The protein below binds the small molecule below.
Small molecule (SMILES): OC[C@@H]1[C@@H](O)[C@@H](O)CN1Cc1csc2c(O)ncnc12

Binding-site contacts:
Ligand atom O3' contacts residue THR140 of chain 2.A at 3.0 Å (h-bond).
Ligand atom O5' contacts residue TRS1 of chain 2.J at 0.6 Å (h-bond).
Ligand atom O2' contacts residue ASP264 of chain 2.A at 2.9 Å (salt-bridge).
Ligand atom N3 contacts residue TRP86 of chain 2.A at 3.4 Å.
Ligand atom C2' contacts residue ASP17 of chain 2.A at 3.0 Å.
Ligand atom C4' contacts residue TRS1 of chain 2.J at 0.8 Å.
Ligand atom C4 contacts residue TRP86 of chain 2.A at 3.3 Å (hydrophobic).
Ligand atom O2' contacts residue ASP18 of chain 2.A at 3.2 Å (salt-bridge).
Ligand atom O3' contacts residue CA1 of chain 2.B at 2.7 Å.
Ligand atom O3' contacts residue ASP264 of chain 2.A at 2.4 Å (salt-bridge).
Ligand atom C5' contacts residue TRS1 of chain 2.J at 0.7 Å.
Ligand atom C9 contacts residue TRS1 of chain 2.J at 2.4 Å.
Ligand atom C3' contacts residue NI1 of chain 2.G at 1.8 Å.
Ligand atom C7 contacts residue TRS1 of chain 2.J at 1.2 Å.
Ligand atom O5' contacts residue GLU187 of chain 2.A at 2.4 Å (salt-bridge).
Ligand atom C1' contacts residue TRS1 of chain 2.J at 1.7 Å.
Ligand atom C1' contacts residue ASP43 of chain 2.A at 3.4 Å.
Ligand atom O3' contacts residue ASN189 of chain 2.A at 3.2 Å (h-bond).
Ligand atom O2' contacts residue ASP17 of chain 2.A at 2.5 Å (salt-bridge).
Ligand atom N3 contacts residue ASP43 of chain 2.A at 2.8 Å (salt-bridge).
Ligand atom O3' contacts residue NI1 of chain 2.G at 2.7 Å (h-bond).
Ligand atom O6 contacts residue GLU252 of chain 2.A at 3.0 Å (salt-bridge).
Ligand atom O6 contacts residue GLU251 of chain 2.A at 2.8 Å (salt-bridge).
Ligand atom O5' contacts residue ASN176 of chain 2.A at 3.1 Å (h-bond).
Ligand atom N4' contacts residue TRS1 of chain 2.J at 0.8 Å (h-bond).
Ligand atom C8 contacts residue TRS1 of chain 2.J at 2.9 Å.
Ligand atom C1' contacts residue NI1 of chain 2.G at 1.1 Å.
Ligand atom O2' contacts residue TRS1 of chain 2.J at 2.1 Å (h-bond).
Ligand atom O3' contacts residue TRS1 of chain 2.J at 1.0 Å (h-bond).
Ligand atom C7 contacts residue NI1 of chain 2.G at 3.2 Å.
Ligand atom C7 contacts residue PHE82 of chain 2.A at 3.3 Å (hydrophobic).
Ligand atom O2' contacts residue NI1 of chain 2.G at 1.4 Å (h-bond).
Ligand atom C4' contacts residue NI1 of chain 2.G at 2.3 Å.
Ligand atom C3' contacts residue TRS1 of chain 2.J at 1.0 Å.
Ligand atom C5 contacts residue TRP86 of chain 2.A at 3.2 Å (hydrophobic).
Ligand atom C3' contacts residue ASP264 of chain 2.A at 3.1 Å.
Ligand atom C2' contacts residue TRS1 of chain 2.J at 1.8 Å.
Ligand atom N4' contacts residue NI1 of chain 2.G at 1.8 Å (h-bond).
Ligand atom C2' contacts residue NI1 of chain 2.G at 0.7 Å.
Ligand atom O2' contacts residue CA1 of chain 2.B at 2.5 Å.

Sequence of chain 2.A:
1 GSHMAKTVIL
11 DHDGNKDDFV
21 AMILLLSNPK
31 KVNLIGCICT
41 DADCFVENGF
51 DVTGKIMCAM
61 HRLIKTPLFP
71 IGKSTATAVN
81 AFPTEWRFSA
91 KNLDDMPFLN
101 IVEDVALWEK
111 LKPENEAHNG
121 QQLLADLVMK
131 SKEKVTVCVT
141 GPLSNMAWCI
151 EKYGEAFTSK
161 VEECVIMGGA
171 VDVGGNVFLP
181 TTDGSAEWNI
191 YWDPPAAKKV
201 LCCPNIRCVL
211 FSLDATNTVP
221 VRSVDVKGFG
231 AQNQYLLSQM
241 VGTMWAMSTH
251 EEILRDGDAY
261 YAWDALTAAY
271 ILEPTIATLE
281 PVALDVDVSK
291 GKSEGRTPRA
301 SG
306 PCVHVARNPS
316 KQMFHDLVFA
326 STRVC